Binding-site contacts:
Ligand atom CB contacts residue THR16 of chain 3.A at 3.1 Å.
Ligand atom OXT contacts residue GLY15 of chain 3.A at 3.3 Å.
Ligand atom CB contacts residue THR95 of chain 3.A at 3.6 Å.
Ligand atom CA contacts residue GLN63 of chain 3.A at 3.9 Å.
Ligand atom OD2 contacts residue MET121 of chain 3.A at 4.0 Å.
Ligand atom C contacts residue THR95 of chain 3.A at 3.9 Å.
Ligand atom O contacts residue GLY94 of chain 3.A at 3.4 Å.
Ligand atom O contacts residue SER62 of chain 3.A at 2.6 Å (h-bond).
Ligand atom C contacts residue SER62 of chain 3.A at 3.5 Å.
Ligand atom C contacts residue GLY94 of chain 3.A at 3.5 Å.
Ligand atom C contacts residue ASP96 of chain 3.A at 3.9 Å.
Ligand atom CB contacts residue ASP96 of chain 3.A at 3.4 Å.
Ligand atom CA contacts residue ASP96 of chain 3.A at 3.6 Å.
Ligand atom CG contacts residue THR16 of chain 3.A at 2.7 Å.
Ligand atom OXT contacts residue GLY61 of chain 3.A at 3.4 Å.
Ligand atom OD1 contacts residue THR95 of chain 3.A at 2.9 Å (h-bond).
Ligand atom OD1 contacts residue GLY15 of chain 3.A at 4.0 Å.
Ligand atom N contacts residue GLN63 of chain 3.A at 3.1 Å (h-bond).
Ligand atom OXT contacts residue SER62 of chain 3.A at 2.9 Å (h-bond).
Ligand atom OXT contacts residue GLN63 of chain 3.A at 3.7 Å.
Ligand atom OD1 contacts residue THR16 of chain 3.A at 2.9 Å (h-bond).
Ligand atom O contacts residue GLN63 of chain 3.A at 4.1 Å.
Ligand atom N contacts residue ASP96 of chain 3.A at 2.7 Å (salt-bridge).
Ligand atom OD2 contacts residue THR16 of chain 3.A at 3.0 Å (h-bond).
Ligand atom CA contacts residue GLU289 of chain 4.A at 3.5 Å.
Ligand atom CG contacts residue THR95 of chain 3.A at 3.0 Å.
Ligand atom O contacts residue THR95 of chain 3.A at 3.2 Å (h-bond).
Ligand atom OD1 contacts residue ALA120 of chain 3.A at 3.8 Å.
Ligand atom CB contacts residue GLU289 of chain 4.A at 3.8 Å.
Ligand atom OD2 contacts residue ALA120 of chain 3.A at 3.1 Å (h-bond).
Ligand atom OXT contacts residue GLY94 of chain 3.A at 3.2 Å.
Ligand atom N contacts residue GLU289 of chain 4.A at 2.7 Å (salt-bridge).
Ligand atom OXT contacts residue THR16 of chain 3.A at 3.9 Å.
Ligand atom N contacts residue ASN255 of chain 4.A at 3.6 Å (h-bond).
Ligand atom O contacts residue ASP96 of chain 3.A at 3.0 Å (salt-bridge).
Ligand atom OD2 contacts residue THR95 of chain 3.A at 2.5 Å (h-bond).
Ligand atom CA contacts residue THR16 of chain 3.A at 3.4 Å.
Ligand atom C contacts residue GLN63 of chain 3.A at 3.7 Å.
Ligand atom CG contacts residue ALA120 of chain 3.A at 3.9 Å (hydrophobic).
Ligand atom OD1 contacts residue GLY94 of chain 3.A at 3.2 Å.

Sequence of chain 4.A:
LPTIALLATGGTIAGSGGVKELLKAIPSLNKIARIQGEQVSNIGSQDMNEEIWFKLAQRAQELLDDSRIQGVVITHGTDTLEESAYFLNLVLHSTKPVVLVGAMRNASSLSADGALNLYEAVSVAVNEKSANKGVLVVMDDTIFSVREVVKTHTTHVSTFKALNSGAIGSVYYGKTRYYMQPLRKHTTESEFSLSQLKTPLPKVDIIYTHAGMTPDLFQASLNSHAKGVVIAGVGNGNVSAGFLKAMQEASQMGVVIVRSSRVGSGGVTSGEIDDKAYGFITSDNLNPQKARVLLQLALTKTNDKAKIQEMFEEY

Sequence of chain 3.A:
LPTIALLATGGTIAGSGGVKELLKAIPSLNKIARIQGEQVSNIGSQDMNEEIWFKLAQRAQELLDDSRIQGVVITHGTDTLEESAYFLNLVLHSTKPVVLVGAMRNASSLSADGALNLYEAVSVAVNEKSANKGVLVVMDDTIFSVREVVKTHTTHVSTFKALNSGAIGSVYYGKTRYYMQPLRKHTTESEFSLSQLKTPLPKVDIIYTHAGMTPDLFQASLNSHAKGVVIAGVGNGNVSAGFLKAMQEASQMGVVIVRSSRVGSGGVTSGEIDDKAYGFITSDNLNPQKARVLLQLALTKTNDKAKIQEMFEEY

This small molecule binds to this protein.
Small molecule (SMILES): N[C@@H](CC(=O)O)C(=O)O